A protein and the small-molecule ligand that binds it are described below.
Small molecule (SMILES): CC(=O)N[C@@H]1[C@@H](O)[C@H](O)[C@@H](CO)O[C@H]1O

Binding-site contacts:
Ligand atom O7 contacts residue ASN230 of chain 1.A at 4.5 Å.
Ligand atom C7 contacts residue ASN230 of chain 1.A at 4.3 Å.
Ligand atom C8 contacts residue ASN230 of chain 1.A at 3.3 Å.

Sequence of chain 1.A:
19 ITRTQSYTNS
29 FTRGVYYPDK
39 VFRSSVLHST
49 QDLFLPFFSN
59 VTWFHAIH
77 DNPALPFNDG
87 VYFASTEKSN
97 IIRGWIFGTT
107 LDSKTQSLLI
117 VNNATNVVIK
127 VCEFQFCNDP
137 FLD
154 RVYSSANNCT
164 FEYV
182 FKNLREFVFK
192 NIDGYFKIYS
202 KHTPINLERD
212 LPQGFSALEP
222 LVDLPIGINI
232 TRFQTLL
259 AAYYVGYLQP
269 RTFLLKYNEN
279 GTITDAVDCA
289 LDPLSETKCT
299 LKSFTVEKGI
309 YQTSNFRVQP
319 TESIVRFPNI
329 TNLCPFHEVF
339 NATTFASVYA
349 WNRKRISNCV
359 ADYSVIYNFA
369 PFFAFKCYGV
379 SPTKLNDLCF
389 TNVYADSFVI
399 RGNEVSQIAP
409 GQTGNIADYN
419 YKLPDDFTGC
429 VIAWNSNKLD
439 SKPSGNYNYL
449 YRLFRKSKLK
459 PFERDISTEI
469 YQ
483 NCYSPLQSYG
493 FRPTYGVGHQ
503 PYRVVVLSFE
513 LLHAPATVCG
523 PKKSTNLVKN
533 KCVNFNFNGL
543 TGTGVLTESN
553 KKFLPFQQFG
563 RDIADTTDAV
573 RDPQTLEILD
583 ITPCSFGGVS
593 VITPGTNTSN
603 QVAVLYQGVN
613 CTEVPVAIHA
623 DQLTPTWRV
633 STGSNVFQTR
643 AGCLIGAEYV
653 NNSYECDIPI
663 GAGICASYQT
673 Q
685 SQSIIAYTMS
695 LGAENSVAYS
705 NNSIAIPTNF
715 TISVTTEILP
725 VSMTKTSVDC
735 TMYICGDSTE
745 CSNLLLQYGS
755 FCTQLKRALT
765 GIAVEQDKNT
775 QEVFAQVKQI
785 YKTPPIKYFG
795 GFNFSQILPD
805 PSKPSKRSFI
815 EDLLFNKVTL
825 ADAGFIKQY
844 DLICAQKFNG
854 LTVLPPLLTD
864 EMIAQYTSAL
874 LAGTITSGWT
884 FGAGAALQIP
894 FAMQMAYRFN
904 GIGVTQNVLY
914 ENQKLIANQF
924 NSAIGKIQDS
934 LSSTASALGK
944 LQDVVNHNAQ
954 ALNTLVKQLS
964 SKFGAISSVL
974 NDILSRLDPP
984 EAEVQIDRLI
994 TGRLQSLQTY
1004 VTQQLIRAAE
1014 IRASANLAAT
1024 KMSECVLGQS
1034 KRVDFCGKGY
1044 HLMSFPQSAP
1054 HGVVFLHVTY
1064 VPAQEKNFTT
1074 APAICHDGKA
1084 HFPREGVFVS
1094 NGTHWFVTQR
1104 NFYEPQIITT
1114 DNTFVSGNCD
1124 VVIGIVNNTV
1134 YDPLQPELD